Sequence of chain 1.A:
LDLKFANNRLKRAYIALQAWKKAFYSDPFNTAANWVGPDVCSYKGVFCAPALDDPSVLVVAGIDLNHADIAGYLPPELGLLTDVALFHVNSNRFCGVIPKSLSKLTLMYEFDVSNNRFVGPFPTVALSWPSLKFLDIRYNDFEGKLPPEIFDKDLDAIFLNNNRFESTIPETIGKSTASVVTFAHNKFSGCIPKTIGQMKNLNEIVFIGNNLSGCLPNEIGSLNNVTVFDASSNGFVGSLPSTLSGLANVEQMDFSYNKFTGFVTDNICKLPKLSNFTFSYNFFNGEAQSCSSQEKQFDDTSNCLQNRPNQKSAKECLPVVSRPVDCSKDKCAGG

Binding-site contacts:
Ligand atom O7 contacts residue ASN235 of chain 1.A at 3.7 Å.
Ligand atom C5 contacts residue LYS234 of chain 1.A at 3.5 Å.
Ligand atom C2 contacts residue LYS234 of chain 1.A at 3.4 Å.
Ligand atom C3 contacts residue ASN259 of chain 1.A at 3.8 Å.
Ligand atom C1 contacts residue ASN259 of chain 1.A at 1.4 Å.
Ligand atom C5 contacts residue ASN259 of chain 1.A at 3.6 Å.
Ligand atom N2 contacts residue LYS234 of chain 1.A at 3.5 Å (salt-bridge).
Ligand atom C4 contacts residue LYS234 of chain 1.A at 3.9 Å.
Ligand atom C4 contacts residue ASN259 of chain 1.A at 4.2 Å.
Ligand atom C7 contacts residue ASN235 of chain 1.A at 4.5 Å.
Ligand atom C7 contacts residue ASN259 of chain 1.A at 3.2 Å.
Ligand atom C3 contacts residue LYS234 of chain 1.A at 3.2 Å.
Ligand atom O5 contacts residue LYS234 of chain 1.A at 3.7 Å.
Ligand atom O4 contacts residue LYS234 of chain 1.A at 4.3 Å.
Ligand atom C1 contacts residue LYS234 of chain 1.A at 3.0 Å.
Ligand atom O7 contacts residue ASN237 of chain 1.A at 3.6 Å.
Ligand atom O5 contacts residue ASN259 of chain 1.A at 2.4 Å (h-bond).
Ligand atom C8 contacts residue ASN259 of chain 1.A at 3.4 Å.
Ligand atom N2 contacts residue ASN259 of chain 1.A at 2.9 Å (h-bond).
Ligand atom N2 contacts residue ASN235 of chain 1.A at 3.8 Å.
Ligand atom O7 contacts residue ASN259 of chain 1.A at 3.8 Å.
Ligand atom C2 contacts residue ASN259 of chain 1.A at 2.5 Å.
Ligand atom O3 contacts residue LYS234 of chain 1.A at 4.3 Å.

This small molecule binds to this protein.
Small molecule (SMILES): CC(=O)N[C@@H]1[C@@H](O)[C@H](O)[C@@H](CO)O[C@H]1O